Sequence of chain 1.A:
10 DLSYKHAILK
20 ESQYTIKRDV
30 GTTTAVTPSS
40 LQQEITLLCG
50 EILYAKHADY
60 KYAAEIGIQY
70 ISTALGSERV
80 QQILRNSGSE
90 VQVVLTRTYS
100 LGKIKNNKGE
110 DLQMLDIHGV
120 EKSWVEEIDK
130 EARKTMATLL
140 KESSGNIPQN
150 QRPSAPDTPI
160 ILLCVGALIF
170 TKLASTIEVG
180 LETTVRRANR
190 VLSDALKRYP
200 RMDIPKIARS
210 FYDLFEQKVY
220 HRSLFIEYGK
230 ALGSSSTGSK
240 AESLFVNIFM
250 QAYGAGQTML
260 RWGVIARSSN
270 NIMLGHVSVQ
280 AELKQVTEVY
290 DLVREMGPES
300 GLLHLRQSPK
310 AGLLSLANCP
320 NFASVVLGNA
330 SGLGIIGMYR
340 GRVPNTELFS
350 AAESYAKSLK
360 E

Binding-site contacts:
Ligand atom CE1 contacts residue ARG132 of chain 1.A at 4.2 Å.
Ligand atom CD1 contacts residue LEU111 of chain 1.A at 3.8 Å (hydrophobic).
Ligand atom O contacts residue ARG151 of chain 1.A at 3.0 Å (salt-bridge).
Ligand atom CB contacts residue LEU46 of chain 1.A at 3.7 Å (hydrophobic).
Ligand atom CE2 contacts residue ILE103 of chain 1.A at 4.2 Å (hydrophobic).
Ligand atom CD1 contacts residue ILE103 of chain 1.A at 3.9 Å (hydrophobic).
Ligand atom CB contacts residue ILE103 of chain 1.A at 3.6 Å (hydrophobic).
Ligand atom CD1 contacts residue ARG132 of chain 1.A at 3.2 Å.
Ligand atom CB contacts residue PRO152 of chain 1.A at 4.0 Å (hydrophobic).
Ligand atom CB contacts residue ARG132 of chain 1.A at 4.1 Å.
Ligand atom CD1 contacts residue ALA136 of chain 1.A at 3.7 Å (hydrophobic).
Ligand atom C contacts residue ARG132 of chain 1.A at 4.1 Å.
Ligand atom O contacts residue ASN106 of chain 1.A at 4.0 Å.
Ligand atom CD2 contacts residue ILE103 of chain 1.A at 3.6 Å (hydrophobic).
Ligand atom O contacts residue LYS104 of chain 1.A at 4.1 Å.
Ligand atom CB contacts residue ASN106 of chain 1.A at 4.1 Å.
Ligand atom CG1 contacts residue ARG132 of chain 1.A at 3.5 Å.
Ligand atom C contacts residue SER153 of chain 1.A at 3.1 Å.
Ligand atom CD1 contacts residue ARG132 of chain 1.A at 4.0 Å.
Ligand atom SD contacts residue MET135 of chain 1.A at 3.5 Å.
Ligand atom O contacts residue ARG132 of chain 1.A at 3.7 Å.
Ligand atom O contacts residue ASN105 of chain 1.A at 4.0 Å.
Ligand atom O contacts residue ARG132 of chain 1.A at 3.8 Å.
Ligand atom CG1 contacts residue LYS133 of chain 1.A at 4.0 Å.
Ligand atom CD1 contacts residue LYS129 of chain 1.A at 4.1 Å.
Ligand atom CG contacts residue ILE103 of chain 1.A at 3.4 Å (hydrophobic).
Ligand atom CD1 contacts residue LYS133 of chain 1.A at 3.6 Å.
Ligand atom CG contacts residue ARG132 of chain 1.A at 4.1 Å.
Ligand atom O contacts residue SER153 of chain 1.A at 3.2 Å (h-bond).
Ligand atom CA contacts residue ARG132 of chain 1.A at 3.9 Å.
Ligand atom N contacts residue ARG132 of chain 1.A at 3.9 Å.
Ligand atom CE contacts residue TYR53 of chain 1.A at 3.1 Å (hydrophobic).
Ligand atom CE contacts residue ARG132 of chain 1.A at 3.4 Å.
Ligand atom C contacts residue ARG132 of chain 1.A at 3.9 Å.
Ligand atom CD1 contacts residue ARG132 of chain 1.A at 3.7 Å.
Ligand atom O contacts residue ARG132 of chain 1.A at 3.2 Å.
Ligand atom C contacts residue ARG151 of chain 1.A at 3.7 Å.
Ligand atom SD contacts residue PRO152 of chain 1.A at 3.7 Å.
Ligand atom CD1 contacts residue MET135 of chain 1.A at 4.1 Å (hydrophobic).
Ligand atom SD contacts residue TYR53 of chain 1.A at 3.3 Å (h-bond).

A small-molecule ligand and the protein it binds are described below.
Small molecule (SMILES): CC[C@H](C)[C@H](NC(=O)[C@H](CC(C)C)NC(=O)[C@H](CCC(N)=O)NC(=O)[C@H](Cc1ccc(O)cc1)NC(=O)[C@@H](NC(=O)[C@@H](N)CC(=O)O)[C@@H](C)CC)C(=O)N[C@H](C=O)CCSC